Sequence of chain 1.E:
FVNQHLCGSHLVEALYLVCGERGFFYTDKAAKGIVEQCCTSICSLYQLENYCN

Binding-site contacts:
Ligand atom O1 contacts residue CYS38 of chain 1.C at 2.7 Å (h-bond).
Ligand atom C1 contacts residue LEU11 of chain 1.C at 4.1 Å (hydrophobic).
Ligand atom C1 contacts residue CYS43 of chain 1.C at 3.9 Å (hydrophobic).
Ligand atom O1 contacts residue SER41 of chain 1.C at 3.6 Å.
Ligand atom C6 contacts residue CYS7 of chain 1.C at 4.0 Å (hydrophobic).
Ligand atom C5 contacts residue HIS10 of chain 1.C at 4.4 Å.
Ligand atom C7 contacts residue ALA14 of chain 1.C at 3.8 Å (hydrophobic).
Ligand atom C4 contacts residue HIS5 of chain 1.E at 4.5 Å.
Ligand atom C4 contacts residue LEU11 of chain 1.C at 4.0 Å (hydrophobic).
Ligand atom C7 contacts residue LEU17 of chain 1.F at 3.8 Å (hydrophobic).
Ligand atom C2 contacts residue CYS43 of chain 1.C at 4.1 Å (hydrophobic).
Ligand atom C3 contacts residue ALA14 of chain 1.C at 4.5 Å (hydrophobic).
Ligand atom C7 contacts residue HIS5 of chain 1.E at 4.0 Å.
Ligand atom O1 contacts residue CYS43 of chain 1.C at 2.8 Å (h-bond).
Ligand atom C5 contacts residue CYS7 of chain 1.C at 4.0 Å (hydrophobic).
Ligand atom C6 contacts residue CYS38 of chain 1.C at 3.2 Å (hydrophobic).
Ligand atom C4 contacts residue HIS10 of chain 1.C at 4.2 Å.
Ligand atom C2 contacts residue LEU11 of chain 1.C at 4.3 Å (hydrophobic).
Ligand atom C2 contacts residue LEU48 of chain 1.C at 4.5 Å (hydrophobic).
Ligand atom C1 contacts residue ILE42 of chain 1.C at 4.1 Å (hydrophobic).
Ligand atom C6 contacts residue LEU11 of chain 1.C at 3.8 Å (hydrophobic).
Ligand atom O1 contacts residue ILE42 of chain 1.C at 3.5 Å.
Ligand atom C5 contacts residue LEU11 of chain 1.C at 3.6 Å (hydrophobic).
Ligand atom C5 contacts residue LEU6 of chain 1.E at 4.1 Å (hydrophobic).
Ligand atom C3 contacts residue LEU11 of chain 1.C at 4.3 Å (hydrophobic).
Ligand atom O1 contacts residue VAL2 of chain 1.E at 4.4 Å.
Ligand atom C7 contacts residue LEU48 of chain 1.C at 4.1 Å (hydrophobic).
Ligand atom C1 contacts residue CYS38 of chain 1.C at 3.4 Å (hydrophobic).
Ligand atom C3 contacts residue HIS5 of chain 1.E at 4.2 Å.
Ligand atom C2 contacts residue ILE42 of chain 1.C at 4.2 Å (hydrophobic).

The small molecule below binds the protein below.
Small molecule (SMILES): Cc1cccc(O)c1

Sequence of chain 1.C:
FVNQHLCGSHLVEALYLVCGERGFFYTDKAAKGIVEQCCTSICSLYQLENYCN

Sequence of chain 1.F:
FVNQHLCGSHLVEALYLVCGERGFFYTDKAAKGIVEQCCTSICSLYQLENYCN